Sequence of chain 1.E:
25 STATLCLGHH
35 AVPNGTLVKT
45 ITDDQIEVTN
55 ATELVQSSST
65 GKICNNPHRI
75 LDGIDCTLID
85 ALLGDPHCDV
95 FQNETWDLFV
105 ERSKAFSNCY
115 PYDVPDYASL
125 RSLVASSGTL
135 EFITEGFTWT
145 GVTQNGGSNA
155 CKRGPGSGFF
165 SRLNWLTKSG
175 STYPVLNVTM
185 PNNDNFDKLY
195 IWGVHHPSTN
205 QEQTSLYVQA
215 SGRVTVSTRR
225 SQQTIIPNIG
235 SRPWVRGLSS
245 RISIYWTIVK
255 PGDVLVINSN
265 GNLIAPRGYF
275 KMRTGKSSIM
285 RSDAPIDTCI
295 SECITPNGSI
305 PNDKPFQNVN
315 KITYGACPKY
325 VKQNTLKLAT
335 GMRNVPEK

The protein below binds the small molecule below.
Small molecule (SMILES): CC(=O)N[C@@H]1[C@@H](O)[C@H](O)[C@@H](CO)O[C@H]1O

Binding-site contacts:
Ligand atom C5 contacts residue PHE136 of chain 1.E at 3.9 Å (hydrophobic).
Ligand atom C3 contacts residue ASN97 of chain 1.E at 3.8 Å.
Ligand atom C3 contacts residue PHE136 of chain 1.E at 4.3 Å (hydrophobic).
Ligand atom C4 contacts residue ASN97 of chain 1.E at 4.2 Å.
Ligand atom C1 contacts residue ASN97 of chain 1.E at 1.4 Å.
Ligand atom O6 contacts residue GLU135 of chain 1.E at 3.2 Å (salt-bridge).
Ligand atom C5 contacts residue ILE137 of chain 1.E at 4.0 Å (hydrophobic).
Ligand atom O5 contacts residue PHE136 of chain 1.E at 4.3 Å.
Ligand atom N2 contacts residue ASN97 of chain 1.E at 2.9 Å (h-bond).
Ligand atom O5 contacts residue GLU135 of chain 1.E at 4.3 Å.
Ligand atom O5 contacts residue ASN97 of chain 1.E at 2.4 Å (h-bond).
Ligand atom C6 contacts residue ILE137 of chain 1.E at 3.6 Å (hydrophobic).
Ligand atom C5 contacts residue ASN97 of chain 1.E at 3.7 Å.
Ligand atom O7 contacts residue ASN97 of chain 1.E at 3.6 Å.
Ligand atom C8 contacts residue GLN96 of chain 1.E at 3.2 Å.
Ligand atom C8 contacts residue ASN97 of chain 1.E at 4.5 Å.
Ligand atom C1 contacts residue PHE136 of chain 1.E at 4.1 Å (hydrophobic).
Ligand atom C2 contacts residue ASN97 of chain 1.E at 2.5 Å.
Ligand atom C7 contacts residue ASN97 of chain 1.E at 3.4 Å.
Ligand atom C6 contacts residue GLU135 of chain 1.E at 4.0 Å.
Ligand atom O6 contacts residue ILE137 of chain 1.E at 4.5 Å.